Sequence of chain 2.A:
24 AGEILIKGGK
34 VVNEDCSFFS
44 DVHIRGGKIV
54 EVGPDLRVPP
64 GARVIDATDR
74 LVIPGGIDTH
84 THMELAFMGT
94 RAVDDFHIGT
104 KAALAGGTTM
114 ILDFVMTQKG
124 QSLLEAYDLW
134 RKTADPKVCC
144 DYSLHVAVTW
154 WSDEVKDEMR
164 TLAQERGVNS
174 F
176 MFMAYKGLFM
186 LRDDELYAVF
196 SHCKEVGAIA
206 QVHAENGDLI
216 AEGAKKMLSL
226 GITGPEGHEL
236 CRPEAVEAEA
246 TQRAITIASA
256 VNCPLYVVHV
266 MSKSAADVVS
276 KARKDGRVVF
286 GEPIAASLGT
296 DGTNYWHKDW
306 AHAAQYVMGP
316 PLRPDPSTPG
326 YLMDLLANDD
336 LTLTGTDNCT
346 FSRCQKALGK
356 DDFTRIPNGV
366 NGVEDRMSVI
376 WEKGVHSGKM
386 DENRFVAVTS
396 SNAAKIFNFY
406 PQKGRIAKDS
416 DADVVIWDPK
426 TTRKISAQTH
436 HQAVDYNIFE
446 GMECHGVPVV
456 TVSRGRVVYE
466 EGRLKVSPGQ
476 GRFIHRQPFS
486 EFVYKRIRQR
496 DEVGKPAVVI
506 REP

This small molecule binds to this protein.
Small molecule (SMILES): O=C1CNC(=O)N1

Binding-site contacts:
Ligand atom N contacts residue HIS85 of chain 2.A at 4.0 Å.
Ligand atom N1 contacts residue PHE90 of chain 2.A at 3.5 Å.
Ligand atom C contacts residue PHE90 of chain 2.A at 4.0 Å (hydrophobic).
Ligand atom C2 contacts residue TYR180 of chain 2.A at 4.0 Å (hydrophobic).
Ligand atom C2 contacts residue GLY314 of chain 2.A at 4.1 Å.
Ligand atom C1 contacts residue HIS85 of chain 2.A at 3.7 Å.
Ligand atom C1 contacts residue ZN1 of chain 2.B at 3.1 Å.
Ligand atom N contacts residue TYR180 of chain 2.A at 4.2 Å.
Ligand atom N contacts residue GLY314 of chain 2.A at 3.8 Å.
Ligand atom O contacts residue MET119 of chain 2.A at 4.4 Å.
Ligand atom O1 contacts residue ASN363 of chain 2.A at 4.0 Å.
Ligand atom C contacts residue TYR180 of chain 2.A at 3.8 Å (hydrophobic).
Ligand atom O1 contacts residue GLY314 of chain 2.A at 3.7 Å.
Ligand atom N contacts residue HIS264 of chain 2.A at 4.3 Å.
Ligand atom O contacts residue LEU88 of chain 2.A at 4.1 Å.
Ligand atom N contacts residue KCX175 of chain 2.A at 4.0 Å.
Ligand atom C2 contacts residue ZN1 of chain 2.B at 4.3 Å.
Ligand atom C2 contacts residue ZN1 of chain 2.C at 4.0 Å.
Ligand atom C2 contacts residue ASP342 of chain 2.A at 3.8 Å.
Ligand atom C1 contacts residue ZN1 of chain 2.C at 3.0 Å.
Ligand atom O contacts residue TYR180 of chain 2.A at 4.2 Å.
Ligand atom O1 contacts residue ASP342 of chain 2.A at 3.5 Å (salt-bridge).
Ligand atom C1 contacts residue TYR180 of chain 2.A at 4.0 Å (hydrophobic).
Ligand atom N contacts residue ZN1 of chain 2.B at 3.0 Å.
Ligand atom C contacts residue ZN1 of chain 2.C at 4.2 Å.
Ligand atom C1 contacts residue ASP342 of chain 2.A at 4.3 Å.
Ligand atom N1 contacts residue TYR180 of chain 2.A at 3.8 Å.
Ligand atom O contacts residue PHE90 of chain 2.A at 3.7 Å.
Ligand atom N1 contacts residue ASN363 of chain 2.A at 4.1 Å.
Ligand atom C contacts residue HIS85 of chain 2.A at 4.2 Å.
Ligand atom O1 contacts residue GLY364 of chain 2.A at 4.2 Å.
Ligand atom N contacts residue ASP342 of chain 2.A at 3.4 Å (salt-bridge).
Ligand atom N contacts residue ZN1 of chain 2.C at 2.9 Å.
Ligand atom O1 contacts residue MET313 of chain 2.A at 4.0 Å.
Ligand atom C1 contacts residue KCX175 of chain 2.A at 3.5 Å.
Ligand atom C contacts residue ZN1 of chain 2.B at 4.5 Å.